This small molecule binds to this protein.
Small molecule (SMILES): CC(=O)N[C@H]1[C@H](O[C@H]2[C@H](O)[C@@H](NC(C)=O)CO[C@@H]2CO)O[C@H](CO)[C@@H](O)[C@@H]1O

Binding-site contacts:
Ligand atom O5 contacts residue ASN747 of chain 1.A at 2.4 Å (h-bond).
Ligand atom C5 contacts residue ASN747 of chain 1.A at 3.7 Å.
Ligand atom C6 contacts residue ILE752 of chain 1.A at 3.7 Å (hydrophobic).
Ligand atom O6 contacts residue GLU760 of chain 1.A at 3.8 Å.
Ligand atom C3 contacts residue ASN747 of chain 1.A at 3.8 Å.
Ligand atom C1 contacts residue THR749 of chain 1.A at 3.7 Å.
Ligand atom C1 contacts residue ASN747 of chain 1.A at 1.4 Å.
Ligand atom N2 contacts residue ASN747 of chain 1.A at 2.9 Å (h-bond).
Ligand atom C8 contacts residue SER748 of chain 1.A at 3.9 Å.
Ligand atom C7 contacts residue ASN747 of chain 1.A at 3.5 Å.
Ligand atom C3 contacts residue THR749 of chain 1.A at 4.1 Å.
Ligand atom C2 contacts residue ASN747 of chain 1.A at 2.4 Å.
Ligand atom O5 contacts residue ILE752 of chain 1.A at 3.6 Å.
Ligand atom C8 contacts residue GLU760 of chain 1.A at 4.2 Å.
Ligand atom C6 contacts residue GLU760 of chain 1.A at 4.3 Å.
Ligand atom C2 contacts residue THR749 of chain 1.A at 3.9 Å.
Ligand atom N2 contacts residue THR749 of chain 1.A at 3.2 Å (h-bond).
Ligand atom O6 contacts residue ILE752 of chain 1.A at 4.1 Å.
Ligand atom C5 contacts residue LEU762 of chain 1.A at 4.2 Å (hydrophobic).
Ligand atom C7 contacts residue THR749 of chain 1.A at 4.2 Å.
Ligand atom C8 contacts residue THR749 of chain 1.A at 4.3 Å.
Ligand atom C4 contacts residue ASN747 of chain 1.A at 4.2 Å.
Ligand atom C6 contacts residue LEU762 of chain 1.A at 4.3 Å (hydrophobic).
Ligand atom C5 contacts residue ILE752 of chain 1.A at 4.3 Å (hydrophobic).
Ligand atom C8 contacts residue LEU762 of chain 1.A at 4.0 Å (hydrophobic).
Ligand atom O7 contacts residue ASN747 of chain 1.A at 3.7 Å.

Sequence of chain 1.A:
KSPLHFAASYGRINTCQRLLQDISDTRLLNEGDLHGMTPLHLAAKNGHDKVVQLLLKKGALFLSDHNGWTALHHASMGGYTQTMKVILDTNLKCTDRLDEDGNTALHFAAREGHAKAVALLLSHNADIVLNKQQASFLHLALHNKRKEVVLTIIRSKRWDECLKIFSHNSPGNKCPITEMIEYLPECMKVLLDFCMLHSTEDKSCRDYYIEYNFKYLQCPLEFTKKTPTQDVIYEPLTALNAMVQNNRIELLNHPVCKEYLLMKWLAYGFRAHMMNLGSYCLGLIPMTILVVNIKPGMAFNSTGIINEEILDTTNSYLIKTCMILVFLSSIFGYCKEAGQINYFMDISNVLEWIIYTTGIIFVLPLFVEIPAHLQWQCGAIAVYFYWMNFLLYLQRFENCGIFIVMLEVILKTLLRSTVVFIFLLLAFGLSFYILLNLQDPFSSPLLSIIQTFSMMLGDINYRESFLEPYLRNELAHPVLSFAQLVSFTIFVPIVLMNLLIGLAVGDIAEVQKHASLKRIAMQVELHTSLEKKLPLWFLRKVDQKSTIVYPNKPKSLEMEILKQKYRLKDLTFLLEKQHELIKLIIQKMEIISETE